Binding-site contacts:
Ligand atom C27 contacts residue LEU397 of chain 1.F at 4.0 Å (hydrophobic).
Ligand atom C22 contacts residue HEM1 of chain 1.FF at 4.1 Å.
Ligand atom C1 contacts residue PHE85 of chain 1.F at 4.0 Å (hydrophobic).
Ligand atom O16 contacts residue LEU397 of chain 1.F at 3.6 Å.
Ligand atom C23 contacts residue HEM1 of chain 1.FF at 4.1 Å.
Ligand atom O17 contacts residue PHE85 of chain 1.F at 3.5 Å.
Ligand atom C18 contacts residue LEU397 of chain 1.F at 4.1 Å (hydrophobic).
Ligand atom C18 contacts residue TRP93 of chain 1.F at 3.9 Å (hydrophobic).
Ligand atom C8 contacts residue ALA245 of chain 1.F at 3.9 Å (hydrophobic).
Ligand atom C15 contacts residue PHE297 of chain 1.F at 3.5 Å (hydrophobic).
Ligand atom C11 contacts residue LEU95 of chain 1.F at 4.1 Å (hydrophobic).
Ligand atom C3 contacts residue LEU95 of chain 1.F at 4.2 Å (hydrophobic).
Ligand atom O21 contacts residue SER241 of chain 1.F at 4.2 Å.
Ligand atom C8 contacts residue HEM1 of chain 1.FF at 4.0 Å.
Ligand atom C23 contacts residue ALA245 of chain 1.F at 3.6 Å (hydrophobic).
Ligand atom O24 contacts residue HEM1 of chain 1.FF at 3.3 Å.
Ligand atom O17 contacts residue PHE297 of chain 1.F at 3.5 Å.
Ligand atom O26 contacts residue HEM1 of chain 1.FF at 3.5 Å.
Ligand atom C14 contacts residue SER296 of chain 1.F at 4.2 Å.
Ligand atom C15 contacts residue SER296 of chain 1.F at 3.4 Å.
Ligand atom C20 contacts residue MET179 of chain 1.F at 4.1 Å (hydrophobic).
Ligand atom C25 contacts residue VAL292 of chain 1.F at 4.1 Å (hydrophobic).
Ligand atom C1 contacts residue LEU397 of chain 1.F at 4.2 Å (hydrophobic).
Ligand atom C7 contacts residue ALA245 of chain 1.F at 4.0 Å (hydrophobic).
Ligand atom C22 contacts residue SER241 of chain 1.F at 4.1 Å.
Ligand atom O24 contacts residue LEU95 of chain 1.F at 3.6 Å.
Ligand atom C18 contacts residue MET179 of chain 1.F at 4.1 Å (hydrophobic).
Ligand atom O17 contacts residue LEU95 of chain 1.F at 3.6 Å.
Ligand atom C9 contacts residue HEM1 of chain 1.FF at 3.9 Å.
Ligand atom C27 contacts residue ILE398 of chain 1.F at 4.0 Å (hydrophobic).
Ligand atom C15 contacts residue PHE85 of chain 1.F at 3.9 Å (hydrophobic).
Ligand atom C2 contacts residue LEU397 of chain 1.F at 4.2 Å (hydrophobic).
Ligand atom O26 contacts residue LEU95 of chain 1.F at 3.3 Å.
Ligand atom O19 contacts residue TRP93 of chain 1.F at 3.6 Å.
Ligand atom C18 contacts residue PHE85 of chain 1.F at 3.8 Å (hydrophobic).
Ligand atom C14 contacts residue PHE297 of chain 1.F at 4.2 Å (hydrophobic).
Ligand atom O21 contacts residue ILE244 of chain 1.F at 3.5 Å.
Ligand atom C25 contacts residue HEM1 of chain 1.FF at 3.5 Å.
Ligand atom C15 contacts residue MET84 of chain 1.F at 3.8 Å (hydrophobic).
Ligand atom C23 contacts residue THR249 of chain 1.F at 3.5 Å.

The small molecule below binds the protein below.
Small molecule (SMILES): CC[C@H]1OC(=O)[C@H](C)[C@@H](O)[C@H](C)[C@@H](O)[C@@H](C)C[C@@H](C)C(=O)[C@H](C)[C@@H](O)[C@H]1C

Sequence of chain 1.F:
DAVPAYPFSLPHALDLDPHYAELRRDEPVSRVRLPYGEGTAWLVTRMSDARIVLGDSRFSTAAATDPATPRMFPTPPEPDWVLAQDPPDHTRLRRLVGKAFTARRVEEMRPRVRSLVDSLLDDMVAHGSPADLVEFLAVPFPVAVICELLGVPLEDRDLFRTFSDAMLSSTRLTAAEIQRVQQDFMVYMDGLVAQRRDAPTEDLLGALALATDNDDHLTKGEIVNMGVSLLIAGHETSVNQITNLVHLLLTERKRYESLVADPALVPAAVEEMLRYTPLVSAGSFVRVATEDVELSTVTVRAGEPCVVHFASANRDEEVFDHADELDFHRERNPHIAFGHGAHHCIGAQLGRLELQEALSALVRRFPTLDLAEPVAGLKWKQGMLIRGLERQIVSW